Binding-site contacts:
Ligand atom C8 contacts residue PRO545 of chain 1.A at 3.9 Å (hydrophobic).
Ligand atom C8 contacts residue ASN546 of chain 1.A at 3.7 Å.
Ligand atom O7 contacts residue ASN546 of chain 1.A at 3.3 Å (h-bond).
Ligand atom C1 contacts residue ASN546 of chain 1.A at 1.5 Å.
Ligand atom C3 contacts residue ASN546 of chain 1.A at 3.9 Å.
Ligand atom N2 contacts residue ASN546 of chain 1.A at 3.3 Å.
Ligand atom C2 contacts residue ASN546 of chain 1.A at 2.7 Å.
Ligand atom O5 contacts residue ARG543 of chain 1.A at 4.3 Å.
Ligand atom C4 contacts residue ASN546 of chain 1.A at 4.2 Å.
Ligand atom C7 contacts residue ASN546 of chain 1.A at 3.6 Å.
Ligand atom O6 contacts residue ASN546 of chain 1.A at 4.1 Å.
Ligand atom O5 contacts residue ASN546 of chain 1.A at 2.4 Å (h-bond).
Ligand atom C5 contacts residue ASN546 of chain 1.A at 3.4 Å.
Ligand atom C6 contacts residue ASN546 of chain 1.A at 3.4 Å.

The protein below binds the small molecule below.
Small molecule (SMILES): CC(=O)N[C@H]1[C@H](O[C@H]2[C@H](O)[C@@H](NC(C)=O)CO[C@@H]2CO)O[C@H](CO)[C@@H](O)[C@@H]1O

Sequence of chain 1.A:
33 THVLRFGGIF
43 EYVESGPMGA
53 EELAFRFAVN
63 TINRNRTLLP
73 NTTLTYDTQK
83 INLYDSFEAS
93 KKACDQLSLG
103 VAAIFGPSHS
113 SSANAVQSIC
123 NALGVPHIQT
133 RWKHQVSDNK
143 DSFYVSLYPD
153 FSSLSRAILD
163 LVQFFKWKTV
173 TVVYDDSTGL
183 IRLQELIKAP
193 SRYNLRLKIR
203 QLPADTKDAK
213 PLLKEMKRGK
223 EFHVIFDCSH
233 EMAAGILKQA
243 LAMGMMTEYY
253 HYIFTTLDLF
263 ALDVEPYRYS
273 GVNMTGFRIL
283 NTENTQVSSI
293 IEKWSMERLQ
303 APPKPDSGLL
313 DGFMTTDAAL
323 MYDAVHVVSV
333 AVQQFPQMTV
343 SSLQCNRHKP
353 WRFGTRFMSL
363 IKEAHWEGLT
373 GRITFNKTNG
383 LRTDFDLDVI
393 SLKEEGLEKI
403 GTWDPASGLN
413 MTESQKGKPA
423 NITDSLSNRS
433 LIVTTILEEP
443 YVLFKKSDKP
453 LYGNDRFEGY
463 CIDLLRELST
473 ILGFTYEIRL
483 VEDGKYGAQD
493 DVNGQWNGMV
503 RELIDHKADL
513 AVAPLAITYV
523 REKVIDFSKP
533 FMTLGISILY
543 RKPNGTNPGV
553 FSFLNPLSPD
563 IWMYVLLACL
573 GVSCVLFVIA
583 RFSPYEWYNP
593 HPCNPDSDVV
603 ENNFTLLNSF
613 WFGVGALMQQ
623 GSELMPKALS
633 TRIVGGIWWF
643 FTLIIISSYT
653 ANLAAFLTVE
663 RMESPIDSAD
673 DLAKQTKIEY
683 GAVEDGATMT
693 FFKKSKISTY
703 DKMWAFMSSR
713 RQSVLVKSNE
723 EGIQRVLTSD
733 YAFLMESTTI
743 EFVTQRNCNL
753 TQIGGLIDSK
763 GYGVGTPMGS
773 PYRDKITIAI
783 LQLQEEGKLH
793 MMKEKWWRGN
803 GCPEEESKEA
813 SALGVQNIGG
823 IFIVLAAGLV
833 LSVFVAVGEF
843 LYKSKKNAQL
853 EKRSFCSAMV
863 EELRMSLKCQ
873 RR